Sequence of chain 2.A:
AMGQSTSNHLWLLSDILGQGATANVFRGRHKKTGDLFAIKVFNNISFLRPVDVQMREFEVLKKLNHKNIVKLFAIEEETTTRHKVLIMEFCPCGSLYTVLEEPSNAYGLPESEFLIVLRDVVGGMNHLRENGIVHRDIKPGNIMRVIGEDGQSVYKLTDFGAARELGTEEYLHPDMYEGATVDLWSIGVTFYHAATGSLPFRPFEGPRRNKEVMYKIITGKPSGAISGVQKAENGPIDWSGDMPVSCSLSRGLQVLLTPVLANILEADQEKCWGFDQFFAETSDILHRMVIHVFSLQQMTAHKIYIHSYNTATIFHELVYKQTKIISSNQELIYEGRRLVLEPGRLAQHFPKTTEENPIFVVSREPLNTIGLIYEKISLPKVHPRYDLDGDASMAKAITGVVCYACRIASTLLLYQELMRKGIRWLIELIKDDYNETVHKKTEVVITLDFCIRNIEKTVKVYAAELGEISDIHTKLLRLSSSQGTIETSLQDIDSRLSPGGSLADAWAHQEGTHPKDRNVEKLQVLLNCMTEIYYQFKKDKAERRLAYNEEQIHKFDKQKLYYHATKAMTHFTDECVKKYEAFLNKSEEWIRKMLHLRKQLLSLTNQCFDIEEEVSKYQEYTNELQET

A protein and the small-molecule ligand that binds it are described below.
Small molecule (SMILES): O=C(NCC1=CC1)c1ccc2[nH]c(Nc3cc(CN4CCN(C(=O)CC(F)(F)F)CC4)ccn3)nc2c1

Binding-site contacts:
Ligand atom F2 contacts residue LEU21 of chain 2.A at 3.7 Å.
Ligand atom N2 contacts residue CYS95 of chain 2.A at 3.5 Å (h-bond).
Ligand atom N4 contacts residue PHE94 of chain 2.A at 3.6 Å.
Ligand atom C12 contacts residue MET148 of chain 2.A at 3.7 Å (hydrophobic).
Ligand atom C18 contacts residue PRO96 of chain 2.A at 3.5 Å (hydrophobic).
Ligand atom C17 contacts residue GLY98 of chain 2.A at 3.7 Å.
Ligand atom F2 contacts residue ILE20 of chain 2.A at 3.8 Å.
Ligand atom C13 contacts residue LEU21 of chain 2.A at 3.7 Å (hydrophobic).
Ligand atom C7 contacts residue VAL29 of chain 2.A at 3.8 Å (hydrophobic).
Ligand atom O2 contacts residue LEU21 of chain 2.A at 3.5 Å.
Ligand atom N1 contacts residue THR162 of chain 2.A at 2.7 Å (h-bond).
Ligand atom N3 contacts residue MET148 of chain 2.A at 3.4 Å.
Ligand atom C3 contacts residue LYS44 of chain 2.A at 3.7 Å.
Ligand atom F3 contacts residue ASP19 of chain 2.A at 3.6 Å.
Ligand atom C2 contacts residue THR162 of chain 2.A at 3.1 Å.
Ligand atom C17 contacts residue PHE94 of chain 2.A at 3.5 Å (hydrophobic).
Ligand atom C2 contacts residue ASP163 of chain 2.A at 3.6 Å.
Ligand atom C4 contacts residue LYS44 of chain 2.A at 3.6 Å.
Ligand atom C4 contacts residue ASP163 of chain 2.A at 3.6 Å.
Ligand atom N5 contacts residue MET148 of chain 2.A at 3.8 Å.
Ligand atom F2 contacts residue ASP19 of chain 2.A at 3.2 Å.
Ligand atom C13 contacts residue CYS95 of chain 2.A at 3.4 Å (hydrophobic).
Ligand atom C11 contacts residue THR162 of chain 2.A at 3.5 Å.
Ligand atom C20 contacts residue PHE94 of chain 2.A at 3.4 Å (hydrophobic).
Ligand atom C3 contacts residue ASP163 of chain 2.A at 3.7 Å.
Ligand atom N4 contacts residue CYS95 of chain 2.A at 3.1 Å (h-bond).
Ligand atom C6 contacts residue VAL29 of chain 2.A at 3.8 Å (hydrophobic).
Ligand atom O1 contacts residue VAL29 of chain 2.A at 3.5 Å.
Ligand atom C17 contacts residue CYS95 of chain 2.A at 3.1 Å (hydrophobic).
Ligand atom C15 contacts residue GLY98 of chain 2.A at 3.7 Å.
Ligand atom C16 contacts residue GLY98 of chain 2.A at 3.6 Å.
Ligand atom C3 contacts residue THR162 of chain 2.A at 3.4 Å.
Ligand atom C5 contacts residue THR162 of chain 2.A at 3.5 Å.
Ligand atom C4 contacts residue THR162 of chain 2.A at 3.3 Å.
Ligand atom C5 contacts residue VAL29 of chain 2.A at 3.6 Å (hydrophobic).
Ligand atom C19 contacts residue PHE94 of chain 2.A at 3.2 Å (hydrophobic).
Ligand atom F1 contacts residue ASP19 of chain 2.A at 3.6 Å.
Ligand atom C1 contacts residue THR162 of chain 2.A at 2.9 Å.
Ligand atom C2 contacts residue LYS44 of chain 2.A at 3.6 Å.
Ligand atom O2 contacts residue ARG31 of chain 2.A at 3.1 Å.